Sequence of chain 1.A:
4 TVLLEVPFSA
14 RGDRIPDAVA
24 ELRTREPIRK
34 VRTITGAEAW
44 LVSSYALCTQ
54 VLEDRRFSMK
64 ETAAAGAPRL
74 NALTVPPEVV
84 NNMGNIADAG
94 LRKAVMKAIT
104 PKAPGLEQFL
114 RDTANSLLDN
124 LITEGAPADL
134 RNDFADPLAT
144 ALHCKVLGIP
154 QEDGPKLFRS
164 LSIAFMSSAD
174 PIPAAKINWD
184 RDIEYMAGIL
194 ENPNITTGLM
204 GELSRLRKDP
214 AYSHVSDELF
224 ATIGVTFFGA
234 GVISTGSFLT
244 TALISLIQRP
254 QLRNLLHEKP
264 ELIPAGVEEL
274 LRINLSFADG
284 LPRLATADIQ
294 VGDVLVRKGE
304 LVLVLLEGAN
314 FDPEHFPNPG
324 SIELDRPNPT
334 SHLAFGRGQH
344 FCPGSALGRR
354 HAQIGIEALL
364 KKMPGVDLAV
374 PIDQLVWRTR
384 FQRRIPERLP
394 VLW

The protein below binds the small molecule below.
Small molecule (SMILES): Oc1ccc(-c2n[nH]c(NCc3c[nH]cn3)c2-c2ccc(O)cc2)cc1

Binding-site contacts:
Ligand atom C7 contacts residue ALA67 of chain 1.A at 4.2 Å (hydrophobic).
Ligand atom O13 contacts residue ALA70 of chain 1.A at 4.1 Å.
Ligand atom C7 contacts residue ALA70 of chain 1.A at 4.4 Å (hydrophobic).
Ligand atom N6 contacts residue ALA68 of chain 1.A at 2.7 Å (h-bond).
Ligand atom C10 contacts residue ALA70 of chain 1.A at 3.7 Å (hydrophobic).
Ligand atom O20 contacts residue THR289 of chain 1.A at 3.4 Å.
Ligand atom C22 contacts residue GLU64 of chain 1.A at 4.0 Å.
Ligand atom N5 contacts residue ALA67 of chain 1.A at 3.8 Å.
Ligand atom C18 contacts residue GLU64 of chain 1.A at 3.8 Å.
Ligand atom C19 contacts residue GLU64 of chain 1.A at 3.4 Å.
Ligand atom N6 contacts residue ALA67 of chain 1.A at 3.6 Å.
Ligand atom C8 contacts residue ALA70 of chain 1.A at 4.2 Å (hydrophobic).
Ligand atom C11 contacts residue GLY302 of chain 1.A at 3.5 Å.
Ligand atom C10 contacts residue GLY302 of chain 1.A at 3.5 Å.
Ligand atom C2 contacts residue ALA67 of chain 1.A at 3.6 Å (hydrophobic).
Ligand atom C2 contacts residue ALA68 of chain 1.A at 3.6 Å (hydrophobic).
Ligand atom C12 contacts residue LEU287 of chain 1.A at 3.6 Å (hydrophobic).
Ligand atom O13 contacts residue GLY302 of chain 1.A at 2.6 Å (h-bond).
Ligand atom C12 contacts residue ALA70 of chain 1.A at 4.0 Å (hydrophobic).
Ligand atom C11 contacts residue PRO71 of chain 1.A at 4.2 Å (hydrophobic).
Ligand atom O13 contacts residue PRO71 of chain 1.A at 3.1 Å.
Ligand atom C7 contacts residue ALA68 of chain 1.A at 3.9 Å (hydrophobic).
Ligand atom C19 contacts residue ALA67 of chain 1.A at 4.4 Å (hydrophobic).
Ligand atom C4 contacts residue ALA67 of chain 1.A at 3.8 Å (hydrophobic).
Ligand atom N5 contacts residue ALA68 of chain 1.A at 3.7 Å.
Ligand atom C12 contacts residue ALA67 of chain 1.A at 4.2 Å (hydrophobic).
Ligand atom C9 contacts residue GLY69 of chain 1.A at 3.6 Å.
Ligand atom O20 contacts residue LYS301 of chain 1.A at 3.4 Å.
Ligand atom C10 contacts residue GLY69 of chain 1.A at 4.0 Å.
Ligand atom C11 contacts residue ALA70 of chain 1.A at 3.8 Å (hydrophobic).
Ligand atom C17 contacts residue THR289 of chain 1.A at 4.4 Å.
Ligand atom C17 contacts residue LYS301 of chain 1.A at 4.1 Å.
Ligand atom C9 contacts residue ALA70 of chain 1.A at 4.1 Å (hydrophobic).
Ligand atom C11 contacts residue LEU287 of chain 1.A at 3.6 Å (hydrophobic).
Ligand atom C8 contacts residue GLY69 of chain 1.A at 4.1 Å.
Ligand atom O13 contacts residue GLY69 of chain 1.A at 4.2 Å.
Ligand atom C8 contacts residue ALA68 of chain 1.A at 3.8 Å (hydrophobic).
Ligand atom C10 contacts residue PRO71 of chain 1.A at 3.8 Å (hydrophobic).
Ligand atom C3 contacts residue ALA67 of chain 1.A at 3.7 Å (hydrophobic).
Ligand atom C16 contacts residue LYS301 of chain 1.A at 3.9 Å.